Binding-site contacts:
Ligand atom C5 contacts residue ASN142 of chain 1.A at 4.0 Å.
Ligand atom C4 contacts residue HIS163 of chain 1.A at 4.0 Å.
Ligand atom C1 contacts residue HIS41 of chain 1.A at 4.0 Å.
Ligand atom F contacts residue ASP187 of chain 1.A at 3.9 Å.
Ligand atom C6 contacts residue GLY143 of chain 1.A at 4.0 Å.
Ligand atom C16 contacts residue GLN189 of chain 1.A at 3.4 Å.
Ligand atom O contacts residue GLY143 of chain 1.A at 2.9 Å (h-bond).
Ligand atom C15 contacts residue MET165 of chain 1.A at 4.0 Å (hydrophobic).
Ligand atom F contacts residue MET49 of chain 1.A at 3.6 Å.
Ligand atom C4 contacts residue CYS145 of chain 1.A at 1.7 Å (hydrophobic).
Ligand atom C3 contacts residue GLY143 of chain 1.A at 3.7 Å.
Ligand atom O contacts residue SER144 of chain 1.A at 3.4 Å (h-bond).
Ligand atom C7 contacts residue THR26 of chain 1.A at 3.7 Å.
Ligand atom C6 contacts residue ASN142 of chain 1.A at 4.0 Å.
Ligand atom F contacts residue ARG188 of chain 1.A at 3.1 Å.
Ligand atom C6 contacts residue THR26 of chain 1.A at 3.8 Å.
Ligand atom F contacts residue MET165 of chain 1.A at 3.4 Å.
Ligand atom C13 contacts residue HIS41 of chain 1.A at 3.8 Å.
Ligand atom C7 contacts residue THR25 of chain 1.A at 3.7 Å.
Ligand atom C4 contacts residue HIS164 of chain 1.A at 4.0 Å.
Ligand atom C4 contacts residue SER144 of chain 1.A at 4.1 Å.
Ligand atom C17 contacts residue GLN189 of chain 1.A at 3.5 Å.
Ligand atom O contacts residue ASN142 of chain 1.A at 4.0 Å.
Ligand atom C15 contacts residue MET49 of chain 1.A at 3.4 Å (hydrophobic).
Ligand atom F contacts residue GLN189 of chain 1.A at 3.8 Å.
Ligand atom C1 contacts residue CYS145 of chain 1.A at 3.8 Å (hydrophobic).
Ligand atom N contacts residue ASN142 of chain 1.A at 4.1 Å.
Ligand atom C7 contacts residue ASN142 of chain 1.A at 4.2 Å.
Ligand atom C8 contacts residue THR25 of chain 1.A at 3.6 Å.
Ligand atom C16 contacts residue MET49 of chain 1.A at 3.9 Å (hydrophobic).
Ligand atom C2 contacts residue HIS41 of chain 1.A at 4.0 Å.
Ligand atom C13 contacts residue MET49 of chain 1.A at 3.8 Å (hydrophobic).
Ligand atom C3 contacts residue CYS145 of chain 1.A at 2.5 Å (hydrophobic).
Ligand atom C contacts residue HIS164 of chain 1.A at 3.8 Å.
Ligand atom C14 contacts residue HIS41 of chain 1.A at 3.8 Å.
Ligand atom C14 contacts residue MET49 of chain 1.A at 3.4 Å (hydrophobic).
Ligand atom O contacts residue CYS145 of chain 1.A at 3.0 Å (h-bond).
Ligand atom C contacts residue CYS145 of chain 1.A at 3.6 Å (hydrophobic).
Ligand atom C14 contacts residue HIS164 of chain 1.A at 4.1 Å.
Ligand atom C2 contacts residue CYS145 of chain 1.A at 3.3 Å (hydrophobic).

This small molecule binds to this protein.
Small molecule (SMILES): CC(=O)c1c(C)c(C(=O)c2ccc(F)cc2)n2ccccc12

Sequence of chain 1.A:
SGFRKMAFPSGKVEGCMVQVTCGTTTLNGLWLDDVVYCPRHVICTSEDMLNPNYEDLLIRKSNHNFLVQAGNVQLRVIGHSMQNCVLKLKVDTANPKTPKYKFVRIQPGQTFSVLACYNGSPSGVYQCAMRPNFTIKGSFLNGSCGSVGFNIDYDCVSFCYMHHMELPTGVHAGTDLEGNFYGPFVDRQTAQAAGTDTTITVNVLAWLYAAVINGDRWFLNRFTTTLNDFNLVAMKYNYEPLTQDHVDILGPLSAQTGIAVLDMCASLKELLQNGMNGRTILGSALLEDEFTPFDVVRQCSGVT